Binding-site contacts:
Ligand atom CD1 contacts residue VAL4 of chain 27.E at 3.9 Å (hydrophobic).
Ligand atom O contacts residue GLN3 of chain 27.E at 3.4 Å (h-bond).
Ligand atom CD contacts residue VAL4 of chain 27.E at 3.8 Å (hydrophobic).
Ligand atom C contacts residue VAL4 of chain 27.E at 3.8 Å (hydrophobic).
Ligand atom CA contacts residue ALA2 of chain 27.E at 3.9 Å (hydrophobic).
Ligand atom CG2 contacts residue SER5 of chain 27.E at 3.1 Å.
Ligand atom N contacts residue VAL4 of chain 27.E at 4.1 Å.
Ligand atom OE1 contacts residue SER5 of chain 27.E at 4.2 Å.
Ligand atom CB contacts residue MYR1 of chain 26.H at 4.3 Å.
Ligand atom CB contacts residue ALA2 of chain 27.E at 3.5 Å (hydrophobic).
Ligand atom OE1 contacts residue VAL4 of chain 27.E at 3.6 Å (h-bond).
Ligand atom CB contacts residue VAL4 of chain 27.E at 4.3 Å (hydrophobic).
Ligand atom CB contacts residue GLN3 of chain 27.E at 4.1 Å.
Ligand atom CG2 contacts residue MYR1 of chain 26.H at 3.7 Å.
Ligand atom OG contacts residue ALA2 of chain 27.E at 3.9 Å.
Ligand atom O contacts residue VAL4 of chain 27.E at 4.0 Å.
Ligand atom OE2 contacts residue VAL4 of chain 27.E at 4.1 Å.
Ligand atom CG2 contacts residue ALA2 of chain 27.E at 3.9 Å (hydrophobic).
Ligand atom OG contacts residue GLN3 of chain 27.E at 3.0 Å (h-bond).
Ligand atom N contacts residue ALA2 of chain 27.E at 2.8 Å (h-bond).
Ligand atom O contacts residue SER6 of chain 27.E at 4.1 Å.
Ligand atom OE2 contacts residue ASN25 of chain 27.E at 3.4 Å (h-bond).
Ligand atom C contacts residue VAL4 of chain 27.E at 3.4 Å (hydrophobic).
Ligand atom N contacts residue VAL4 of chain 27.E at 2.8 Å (h-bond).
Ligand atom CA contacts residue VAL4 of chain 27.E at 4.0 Å (hydrophobic).
Ligand atom CB contacts residue VAL4 of chain 27.E at 3.9 Å (hydrophobic).
Ligand atom CA contacts residue VAL4 of chain 27.E at 3.0 Å (hydrophobic).
Ligand atom CA contacts residue ALA2 of chain 27.E at 3.0 Å (hydrophobic).
Ligand atom O contacts residue SER5 of chain 27.E at 3.8 Å.
Ligand atom O contacts residue ALA2 of chain 27.E at 4.0 Å.
Ligand atom CG1 contacts residue GLN3 of chain 27.E at 3.1 Å.
Ligand atom CB contacts residue GLN3 of chain 27.E at 3.8 Å.
Ligand atom C contacts residue GLN3 of chain 27.E at 4.3 Å.
Ligand atom O contacts residue VAL4 of chain 27.E at 3.0 Å (h-bond).
Ligand atom CG2 contacts residue VAL4 of chain 27.E at 3.8 Å (hydrophobic).
Ligand atom C contacts residue ALA2 of chain 27.E at 4.3 Å (hydrophobic).
Ligand atom N contacts residue ALA2 of chain 27.E at 4.3 Å.
Ligand atom CG2 contacts residue GLN3 of chain 27.E at 3.3 Å.
Ligand atom C contacts residue ALA2 of chain 27.E at 3.3 Å (hydrophobic).
Ligand atom CG contacts residue VAL4 of chain 27.E at 4.2 Å (hydrophobic).

Sequence of chain 27.E:
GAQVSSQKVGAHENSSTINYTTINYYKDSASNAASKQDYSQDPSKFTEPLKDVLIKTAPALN

This small molecule binds to this protein.
Small molecule (SMILES): CC[C@H](C)[C@H](N)C(=O)N[C@@H](CO)C(=O)N[C@@H](CCC(=O)O)C(=O)N[C@H](C=O)C(C)C